Binding-site contacts:
Ligand atom C3 contacts residue ASP34 of chain 1.A at 3.8 Å.
Ligand atom O6 contacts residue ASP440 of chain 1.A at 2.5 Å (salt-bridge).
Ligand atom O4 contacts residue BGC1 of chain 1.C at 0.1 Å (h-bond).
Ligand atom C6 contacts residue BGC1 of chain 1.C at 0.1 Å.
Ligand atom O1 contacts residue ASN30 of chain 1.A at 3.3 Å (h-bond).
Ligand atom O2 contacts residue BGC1 of chain 1.C at 0.1 Å (h-bond).
Ligand atom O4 contacts residue ASP34 of chain 1.A at 2.6 Å (salt-bridge).
Ligand atom C5 contacts residue BGC1 of chain 1.C at 0.1 Å.
Ligand atom C6 contacts residue GLN113 of chain 1.A at 3.8 Å.
Ligand atom O5 contacts residue GLN113 of chain 1.A at 3.2 Å (h-bond).
Ligand atom O4 contacts residue GLY111 of chain 1.A at 3.6 Å.
Ligand atom C1 contacts residue BGC1 of chain 1.C at 0.2 Å.
Ligand atom C1 contacts residue GLU88 of chain 1.A at 3.4 Å.
Ligand atom C6 contacts residue GLY437 of chain 1.A at 3.9 Å.
Ligand atom O1 contacts residue GLN113 of chain 1.A at 2.6 Å (h-bond).
Ligand atom O5 contacts residue BGC1 of chain 1.C at 0.2 Å (h-bond).
Ligand atom O3 contacts residue ASP34 of chain 1.A at 2.8 Å (salt-bridge).
Ligand atom C4 contacts residue BGC1 of chain 1.C at 0.1 Å.
Ligand atom C3 contacts residue HIS176 of chain 1.A at 3.7 Å.
Ligand atom O6 contacts residue GLN113 of chain 1.A at 2.9 Å (h-bond).
Ligand atom C5 contacts residue GLN113 of chain 1.A at 3.6 Å.
Ligand atom C1 contacts residue GLN113 of chain 1.A at 3.5 Å.
Ligand atom O2 contacts residue GLU88 of chain 1.A at 2.6 Å (salt-bridge).
Ligand atom O3 contacts residue ASN32 of chain 1.A at 3.6 Å.
Ligand atom C4 contacts residue GLY112 of chain 1.A at 3.7 Å.
Ligand atom O3 contacts residue BGC1 of chain 1.C at 0.1 Å (h-bond).
Ligand atom C3 contacts residue BGC1 of chain 1.C at 0.1 Å.
Ligand atom C3 contacts residue GLY112 of chain 1.A at 3.7 Å.
Ligand atom C2 contacts residue HIS176 of chain 1.A at 3.8 Å.
Ligand atom O2 contacts residue HIS176 of chain 1.A at 2.9 Å (h-bond).
Ligand atom C6 contacts residue ASP440 of chain 1.A at 3.2 Å.
Ligand atom O1 contacts residue GLY112 of chain 1.A at 3.7 Å.
Ligand atom O6 contacts residue BGC1 of chain 1.C at 0.0 Å (h-bond).
Ligand atom O4 contacts residue GLY112 of chain 1.A at 2.9 Å (h-bond).
Ligand atom O1 contacts residue BGC1 of chain 1.C at 1.2 Å.
Ligand atom C2 contacts residue BGC1 of chain 1.C at 0.3 Å.
Ligand atom O4 contacts residue ILE116 of chain 1.A at 3.5 Å.
Ligand atom O3 contacts residue HIS176 of chain 1.A at 3.0 Å (h-bond).
Ligand atom C2 contacts residue GLU88 of chain 1.A at 3.3 Å.
Ligand atom C4 contacts residue ASP34 of chain 1.A at 3.5 Å.

Sequence of chain 1.A:
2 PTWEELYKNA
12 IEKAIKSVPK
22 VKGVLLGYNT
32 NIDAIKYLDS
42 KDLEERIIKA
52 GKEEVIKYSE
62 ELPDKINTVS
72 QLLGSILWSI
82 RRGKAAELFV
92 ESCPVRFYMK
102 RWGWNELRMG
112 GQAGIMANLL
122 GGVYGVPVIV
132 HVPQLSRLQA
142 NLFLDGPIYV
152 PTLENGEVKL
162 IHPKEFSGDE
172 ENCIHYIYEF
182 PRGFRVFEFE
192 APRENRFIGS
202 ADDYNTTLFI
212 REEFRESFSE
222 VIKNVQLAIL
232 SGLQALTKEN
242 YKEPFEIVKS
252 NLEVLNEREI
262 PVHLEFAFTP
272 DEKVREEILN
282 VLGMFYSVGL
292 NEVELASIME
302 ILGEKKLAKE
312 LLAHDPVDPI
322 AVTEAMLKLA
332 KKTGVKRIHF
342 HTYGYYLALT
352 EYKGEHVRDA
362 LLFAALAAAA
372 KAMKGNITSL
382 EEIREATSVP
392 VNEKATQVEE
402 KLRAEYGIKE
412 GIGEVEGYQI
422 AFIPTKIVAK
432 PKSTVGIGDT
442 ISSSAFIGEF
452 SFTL

A protein and the small-molecule ligand that binds it are described below.
Small molecule (SMILES): OC[C@H]1O[C@H](O)[C@H](O)[C@@H](O)[C@@H]1O